This small molecule binds to this protein.
Small molecule (SMILES): CC(=O)N[C@@H]1[C@@H](O)[C@H](O)[C@@H](CO)O[C@H]1O

Binding-site contacts:
Ligand atom C1 contacts residue ASN253 of chain 1.A at 1.4 Å.
Ligand atom N2 contacts residue ASN253 of chain 1.A at 2.8 Å (h-bond).
Ligand atom C2 contacts residue THR255 of chain 1.A at 4.3 Å.
Ligand atom C4 contacts residue ASN253 of chain 1.A at 4.2 Å.
Ligand atom C7 contacts residue ASN253 of chain 1.A at 3.5 Å.
Ligand atom C5 contacts residue ASN253 of chain 1.A at 3.6 Å.
Ligand atom C2 contacts residue ASN253 of chain 1.A at 2.4 Å.
Ligand atom C3 contacts residue ASN253 of chain 1.A at 3.7 Å.
Ligand atom C8 contacts residue MET240 of chain 1.A at 4.1 Å (hydrophobic).
Ligand atom C1 contacts residue THR255 of chain 1.A at 3.4 Å.
Ligand atom O7 contacts residue ASN253 of chain 1.A at 3.8 Å.
Ligand atom C3 contacts residue THR255 of chain 1.A at 4.4 Å.
Ligand atom C8 contacts residue THR239 of chain 1.A at 3.7 Å.
Ligand atom O5 contacts residue ASN253 of chain 1.A at 2.4 Å (h-bond).
Ligand atom O5 contacts residue THR255 of chain 1.A at 3.8 Å.
Ligand atom C5 contacts residue THR255 of chain 1.A at 3.7 Å.

Sequence of chain 1.A:
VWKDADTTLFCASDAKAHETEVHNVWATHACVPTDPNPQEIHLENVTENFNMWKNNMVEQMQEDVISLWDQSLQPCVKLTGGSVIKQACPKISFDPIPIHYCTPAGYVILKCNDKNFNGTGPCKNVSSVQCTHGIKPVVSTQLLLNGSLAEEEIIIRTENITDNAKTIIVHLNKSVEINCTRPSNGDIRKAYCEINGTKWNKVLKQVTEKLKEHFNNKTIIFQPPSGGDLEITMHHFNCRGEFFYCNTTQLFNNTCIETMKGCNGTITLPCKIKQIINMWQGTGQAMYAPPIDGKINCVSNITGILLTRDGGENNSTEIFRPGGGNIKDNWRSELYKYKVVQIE